Binding-site contacts:
Ligand atom C5 contacts residue GLU476 of chain 1.B at 3.8 Å.
Ligand atom C5 contacts residue TYR347 of chain 1.B at 4.2 Å (hydrophobic).
Ligand atom C4 contacts residue TRP469 of chain 1.B at 3.7 Å (hydrophobic).
Ligand atom O5 contacts residue GLU420 of chain 1.B at 4.1 Å.
Ligand atom C6 contacts residue GLU476 of chain 1.B at 3.9 Å.
Ligand atom C4 contacts residue GLU476 of chain 1.B at 3.3 Å.
Ligand atom C1 contacts residue GLU420 of chain 1.B at 2.9 Å.
Ligand atom O6 contacts residue GLU476 of chain 1.B at 2.7 Å (salt-bridge).
Ligand atom O3 contacts residue HIS140 of chain 1.B at 3.5 Å.
Ligand atom O3 contacts residue TRP469 of chain 1.B at 4.1 Å.
Ligand atom O1 contacts residue TYR347 of chain 1.B at 3.1 Å (h-bond).
Ligand atom C3 contacts residue GLN36 of chain 1.B at 3.6 Å.
Ligand atom O1 contacts residue GLU420 of chain 1.B at 2.3 Å (salt-bridge).
Ligand atom C3 contacts residue HIS140 of chain 1.B at 4.3 Å.
Ligand atom O2 contacts residue ASN185 of chain 1.B at 3.8 Å.
Ligand atom C1 contacts residue TYR347 of chain 1.B at 3.0 Å (hydrophobic).
Ligand atom C2 contacts residue TRP469 of chain 1.B at 4.3 Å (hydrophobic).
Ligand atom C3 contacts residue TRP469 of chain 1.B at 3.3 Å (hydrophobic).
Ligand atom C4 contacts residue GLN36 of chain 1.B at 3.9 Å.
Ligand atom O3 contacts residue TRP141 of chain 1.B at 3.9 Å.
Ligand atom O1 contacts residue GLN186 of chain 1.B at 2.8 Å (h-bond).
Ligand atom O2 contacts residue GLN186 of chain 1.B at 4.2 Å.
Ligand atom C2 contacts residue GLU420 of chain 1.B at 3.8 Å.
Ligand atom C5 contacts residue TRP469 of chain 1.B at 4.1 Å (hydrophobic).
Ligand atom O4 contacts residue GLU476 of chain 1.B at 2.2 Å (salt-bridge).
Ligand atom O6 contacts residue PHE485 of chain 1.B at 4.1 Å.
Ligand atom O4 contacts residue GLN36 of chain 1.B at 3.1 Å (h-bond).
Ligand atom C3 contacts residue TRP477 of chain 1.B at 3.6 Å (hydrophobic).
Ligand atom O4 contacts residue TRP477 of chain 1.B at 4.1 Å.
Ligand atom C4 contacts residue TRP477 of chain 1.B at 3.8 Å (hydrophobic).
Ligand atom O2 contacts residue HIS140 of chain 1.B at 3.3 Å (h-bond).
Ligand atom C1 contacts residue TRP469 of chain 1.B at 4.2 Å (hydrophobic).
Ligand atom O2 contacts residue GLU420 of chain 1.B at 2.8 Å (salt-bridge).
Ligand atom O5 contacts residue TYR347 of chain 1.B at 3.4 Å (h-bond).
Ligand atom O3 contacts residue GLN36 of chain 1.B at 2.9 Å (h-bond).
Ligand atom O4 contacts residue TRP469 of chain 1.B at 3.2 Å (h-bond).
Ligand atom O3 contacts residue TRP477 of chain 1.B at 2.4 Å (h-bond).
Ligand atom C2 contacts residue HIS140 of chain 1.B at 4.3 Å.
Ligand atom O6 contacts residue TRP477 of chain 1.B at 4.0 Å.
Ligand atom C1 contacts residue GLN186 of chain 1.B at 4.2 Å.

A protein and the small-molecule ligand that binds it are described below.
Small molecule (SMILES): OC[C@H]1O[C@@H](O)[C@H](O)[C@@H](O)[C@@H]1O

Sequence of chain 1.B:
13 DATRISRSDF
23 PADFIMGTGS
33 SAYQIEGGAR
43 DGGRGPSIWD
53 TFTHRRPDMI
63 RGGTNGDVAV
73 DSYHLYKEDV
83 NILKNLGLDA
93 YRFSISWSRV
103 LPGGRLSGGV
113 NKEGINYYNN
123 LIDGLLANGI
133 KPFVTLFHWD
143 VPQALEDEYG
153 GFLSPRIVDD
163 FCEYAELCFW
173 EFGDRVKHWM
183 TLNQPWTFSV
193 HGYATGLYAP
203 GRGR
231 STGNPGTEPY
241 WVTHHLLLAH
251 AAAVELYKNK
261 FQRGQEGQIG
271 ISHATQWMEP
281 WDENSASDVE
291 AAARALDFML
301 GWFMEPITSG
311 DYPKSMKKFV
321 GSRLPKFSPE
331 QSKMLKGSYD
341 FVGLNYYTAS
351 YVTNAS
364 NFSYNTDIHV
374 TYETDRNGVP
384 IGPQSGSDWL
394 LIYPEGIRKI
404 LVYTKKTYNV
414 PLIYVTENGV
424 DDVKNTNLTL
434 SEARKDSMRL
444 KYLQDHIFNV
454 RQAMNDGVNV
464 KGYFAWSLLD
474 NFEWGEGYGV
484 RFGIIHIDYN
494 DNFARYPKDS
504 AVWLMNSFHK